Binding-site contacts:
Ligand atom O5 contacts residue ASN126 of chain 1.E at 2.3 Å (h-bond).
Ligand atom C1 contacts residue ASN126 of chain 1.E at 1.4 Å.
Ligand atom C4 contacts residue ASN126 of chain 1.E at 4.2 Å.
Ligand atom C2 contacts residue ASN126 of chain 1.E at 2.5 Å.
Ligand atom C7 contacts residue ASN126 of chain 1.E at 3.5 Å.
Ligand atom C3 contacts residue ASN126 of chain 1.E at 3.8 Å.
Ligand atom C5 contacts residue THR128 of chain 1.E at 4.4 Å.
Ligand atom C1 contacts residue THR128 of chain 1.E at 4.2 Å.
Ligand atom C5 contacts residue ASN126 of chain 1.E at 3.6 Å.
Ligand atom O7 contacts residue ASN126 of chain 1.E at 3.6 Å.
Ligand atom N2 contacts residue ASN126 of chain 1.E at 3.0 Å (h-bond).
Ligand atom O6 contacts residue THR128 of chain 1.E at 3.7 Å.
Ligand atom O5 contacts residue THR128 of chain 1.E at 4.0 Å.

This protein binds this small molecule.
Small molecule (SMILES): CC(=O)N[C@@H]1[C@@H](O)[C@H](O)[C@@H](CO)O[C@H]1O

Sequence of chain 1.E:
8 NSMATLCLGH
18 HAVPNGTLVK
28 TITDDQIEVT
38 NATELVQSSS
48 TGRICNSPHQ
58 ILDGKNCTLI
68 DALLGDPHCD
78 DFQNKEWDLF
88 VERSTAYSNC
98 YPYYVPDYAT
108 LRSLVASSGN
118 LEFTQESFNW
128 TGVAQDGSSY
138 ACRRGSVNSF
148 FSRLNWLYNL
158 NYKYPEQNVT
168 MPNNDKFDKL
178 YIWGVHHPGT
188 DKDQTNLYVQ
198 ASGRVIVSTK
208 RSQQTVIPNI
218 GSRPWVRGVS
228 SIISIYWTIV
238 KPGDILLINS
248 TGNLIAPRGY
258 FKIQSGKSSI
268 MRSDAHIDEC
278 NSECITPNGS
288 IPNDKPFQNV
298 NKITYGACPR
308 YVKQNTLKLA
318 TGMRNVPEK